Binding-site contacts:
Ligand atom C1 contacts residue ASN113 of chain 1.D at 1.4 Å.
Ligand atom C3 contacts residue ASN113 of chain 1.D at 3.8 Å.
Ligand atom O5 contacts residue ASN113 of chain 1.D at 2.4 Å (h-bond).
Ligand atom N2 contacts residue ASN113 of chain 1.D at 2.9 Å (h-bond).
Ligand atom C2 contacts residue ASN113 of chain 1.D at 2.5 Å.
Ligand atom C7 contacts residue ASN113 of chain 1.D at 3.6 Å.
Ligand atom C8 contacts residue GLN232 of chain 1.D at 4.1 Å.
Ligand atom C4 contacts residue ASN113 of chain 1.D at 4.2 Å.
Ligand atom O7 contacts residue ASN113 of chain 1.D at 3.9 Å.
Ligand atom C5 contacts residue ASN113 of chain 1.D at 3.7 Å.

The small molecule below binds the protein below.
Small molecule (SMILES): CC(=O)N[C@@H]1[C@@H](O)[C@H](O)[C@@H](CO)O[C@H]1O

Sequence of chain 1.D:
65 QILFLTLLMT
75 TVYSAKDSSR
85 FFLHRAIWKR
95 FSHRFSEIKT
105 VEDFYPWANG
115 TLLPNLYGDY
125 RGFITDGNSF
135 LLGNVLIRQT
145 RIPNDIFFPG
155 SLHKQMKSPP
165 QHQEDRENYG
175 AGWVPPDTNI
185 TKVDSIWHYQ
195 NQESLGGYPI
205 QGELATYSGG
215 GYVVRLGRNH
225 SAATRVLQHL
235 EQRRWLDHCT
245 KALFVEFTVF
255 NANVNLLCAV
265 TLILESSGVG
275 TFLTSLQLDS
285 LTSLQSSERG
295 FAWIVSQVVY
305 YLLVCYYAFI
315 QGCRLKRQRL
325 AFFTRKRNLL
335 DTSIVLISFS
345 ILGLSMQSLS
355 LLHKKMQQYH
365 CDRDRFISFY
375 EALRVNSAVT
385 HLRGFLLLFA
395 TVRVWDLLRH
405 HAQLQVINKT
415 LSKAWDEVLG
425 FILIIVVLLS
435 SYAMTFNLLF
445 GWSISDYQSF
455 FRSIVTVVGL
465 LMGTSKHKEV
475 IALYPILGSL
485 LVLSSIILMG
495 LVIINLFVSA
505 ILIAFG